The small molecule below binds the protein below.
Small molecule (SMILES): CC(=O)N[C@@H]1[C@@H](O)[C@H](O)[C@@H](CO)O[C@H]1O

Binding-site contacts:
Ligand atom C6 contacts residue ASN163 of chain 1.A at 4.4 Å.
Ligand atom C6 contacts residue THR162 of chain 1.A at 4.0 Å.
Ligand atom C1 contacts residue ASN160 of chain 1.A at 1.4 Å.
Ligand atom O6 contacts residue THR162 of chain 1.A at 4.2 Å.
Ligand atom N2 contacts residue ASN160 of chain 1.A at 2.9 Å (h-bond).
Ligand atom O5 contacts residue ASN163 of chain 1.A at 3.3 Å.
Ligand atom C5 contacts residue ASN160 of chain 1.A at 3.7 Å.
Ligand atom C7 contacts residue ASN160 of chain 1.A at 3.6 Å.
Ligand atom O6 contacts residue ASN163 of chain 1.A at 3.8 Å.
Ligand atom C3 contacts residue ASN160 of chain 1.A at 3.8 Å.
Ligand atom O7 contacts residue ASN160 of chain 1.A at 3.9 Å.
Ligand atom C2 contacts residue ASN160 of chain 1.A at 2.5 Å.
Ligand atom C4 contacts residue ASN160 of chain 1.A at 4.2 Å.
Ligand atom O5 contacts residue ASN160 of chain 1.A at 2.4 Å (h-bond).
Ligand atom C1 contacts residue THR162 of chain 1.A at 3.8 Å.
Ligand atom C5 contacts residue THR162 of chain 1.A at 3.8 Å.
Ligand atom O5 contacts residue THR162 of chain 1.A at 3.7 Å.
Ligand atom C1 contacts residue ASN163 of chain 1.A at 3.9 Å.

Sequence of chain 1.A:
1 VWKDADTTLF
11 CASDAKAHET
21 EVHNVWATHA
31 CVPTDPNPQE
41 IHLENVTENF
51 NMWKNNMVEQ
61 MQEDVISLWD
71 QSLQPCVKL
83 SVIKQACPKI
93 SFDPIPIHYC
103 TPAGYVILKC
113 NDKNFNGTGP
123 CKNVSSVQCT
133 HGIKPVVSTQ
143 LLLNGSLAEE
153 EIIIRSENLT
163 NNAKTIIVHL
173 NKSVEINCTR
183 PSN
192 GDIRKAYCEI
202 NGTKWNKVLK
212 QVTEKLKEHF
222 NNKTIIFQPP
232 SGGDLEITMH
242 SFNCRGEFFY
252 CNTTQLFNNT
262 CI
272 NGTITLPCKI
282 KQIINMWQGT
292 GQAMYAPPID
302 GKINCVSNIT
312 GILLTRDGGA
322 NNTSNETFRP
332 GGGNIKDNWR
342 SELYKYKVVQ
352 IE